Binding-site contacts:
Ligand atom C6 contacts residue PRO399 of chain 1.A at 3.5 Å (hydrophobic).
Ligand atom C14 contacts residue ALA324 of chain 1.A at 4.0 Å (hydrophobic).
Ligand atom O contacts residue ALA396 of chain 1.A at 2.7 Å (h-bond).
Ligand atom N1 contacts residue PHE219 of chain 1.A at 3.9 Å.
Ligand atom C5 contacts residue ALA396 of chain 1.A at 3.7 Å (hydrophobic).
Ligand atom C9 contacts residue LEU96 of chain 1.A at 3.8 Å (hydrophobic).
Ligand atom C8 contacts residue ILE81 of chain 1.A at 3.8 Å (hydrophobic).
Ligand atom C10 contacts residue PHE219 of chain 1.A at 4.0 Å (hydrophobic).
Ligand atom CL contacts residue VAL99 of chain 1.A at 3.7 Å.
Ligand atom C11 contacts residue PHE219 of chain 1.A at 3.9 Å (hydrophobic).
Ligand atom C5 contacts residue PRO399 of chain 1.A at 3.8 Å (hydrophobic).
Ligand atom C7 contacts residue PRO399 of chain 1.A at 3.5 Å (hydrophobic).
Ligand atom C4 contacts residue ALA396 of chain 1.A at 4.0 Å (hydrophobic).
Ligand atom C12 contacts residue PHE219 of chain 1.A at 3.8 Å (hydrophobic).
Ligand atom C19 contacts residue PHE243 of chain 1.A at 4.0 Å (hydrophobic).
Ligand atom C contacts residue ALA396 of chain 1.A at 3.5 Å (hydrophobic).
Ligand atom N contacts residue ILE395 of chain 1.A at 3.4 Å.
Ligand atom C20 contacts residue ILE245 of chain 1.A at 4.0 Å (hydrophobic).
Ligand atom C16 contacts residue GLY326 of chain 1.A at 3.5 Å.
Ligand atom C16 contacts residue ALA324 of chain 1.A at 3.3 Å (hydrophobic).
Ligand atom C15 contacts residue PHE243 of chain 1.A at 3.6 Å (hydrophobic).
Ligand atom C8 contacts residue LEU400 of chain 1.A at 3.8 Å (hydrophobic).
Ligand atom C19 contacts residue GLN228 of chain 1.A at 4.0 Å.
Ligand atom C8 contacts residue PRO399 of chain 1.A at 3.6 Å (hydrophobic).
Ligand atom C2 contacts residue ALA324 of chain 1.A at 3.2 Å (hydrophobic).
Ligand atom N2 contacts residue PHE243 of chain 1.A at 3.8 Å.
Ligand atom C18 contacts residue ILE395 of chain 1.A at 3.9 Å (hydrophobic).
Ligand atom C20 contacts residue PHE243 of chain 1.A at 3.8 Å (hydrophobic).
Ligand atom C3 contacts residue ALA324 of chain 1.A at 3.8 Å (hydrophobic).
Ligand atom O contacts residue ILE395 of chain 1.A at 3.7 Å.
Ligand atom N contacts residue ALA396 of chain 1.A at 3.2 Å (h-bond).
Ligand atom CL contacts residue GLN52 of chain 1.A at 3.5 Å.
Ligand atom C16 contacts residue ALA325 of chain 1.A at 3.8 Å (hydrophobic).
Ligand atom C11 contacts residue GLN52 of chain 1.A at 3.7 Å.
Ligand atom C18 contacts residue VAL221 of chain 1.A at 3.7 Å (hydrophobic).
Ligand atom C12 contacts residue PRO399 of chain 1.A at 4.0 Å (hydrophobic).
Ligand atom C13 contacts residue PRO399 of chain 1.A at 3.8 Å (hydrophobic).
Ligand atom C7 contacts residue PHE219 of chain 1.A at 3.8 Å (hydrophobic).
Ligand atom C6 contacts residue PHE219 of chain 1.A at 4.0 Å (hydrophobic).
Ligand atom C10 contacts residue GLN52 of chain 1.A at 3.6 Å.

Sequence of chain 1.A:
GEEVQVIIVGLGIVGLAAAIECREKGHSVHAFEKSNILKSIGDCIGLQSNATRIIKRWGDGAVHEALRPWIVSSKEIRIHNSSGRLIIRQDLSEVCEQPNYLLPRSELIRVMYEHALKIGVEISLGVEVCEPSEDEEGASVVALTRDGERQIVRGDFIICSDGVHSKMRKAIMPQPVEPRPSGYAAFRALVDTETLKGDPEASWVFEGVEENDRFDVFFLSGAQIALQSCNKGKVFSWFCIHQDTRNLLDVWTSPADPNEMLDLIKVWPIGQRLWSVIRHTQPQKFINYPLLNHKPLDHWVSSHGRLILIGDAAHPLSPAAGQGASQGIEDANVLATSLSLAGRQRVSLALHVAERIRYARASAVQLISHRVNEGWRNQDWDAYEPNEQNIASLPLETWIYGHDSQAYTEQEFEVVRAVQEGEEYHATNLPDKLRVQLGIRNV

A small-molecule ligand and the protein it binds are described below.
Small molecule (SMILES): CC1(C)c2[nH]c3cc(Cl)ccc3c2C[C@@]23CN4CCC[C@]4(C[C@@H]12)C(=O)N3